Sequence of chain 1.D:
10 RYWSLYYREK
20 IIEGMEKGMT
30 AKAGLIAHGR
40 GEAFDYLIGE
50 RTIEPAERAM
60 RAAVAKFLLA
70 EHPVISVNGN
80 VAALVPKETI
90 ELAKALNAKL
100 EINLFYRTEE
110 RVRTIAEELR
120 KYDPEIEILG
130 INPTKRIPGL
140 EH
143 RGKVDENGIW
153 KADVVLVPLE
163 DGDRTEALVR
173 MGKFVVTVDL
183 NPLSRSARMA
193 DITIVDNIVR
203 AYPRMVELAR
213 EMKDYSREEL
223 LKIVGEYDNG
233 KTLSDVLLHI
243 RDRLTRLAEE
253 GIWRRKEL

Binding-site contacts:
Ligand atom N7 contacts residue LEU161 of chain 1.D at 3.5 Å.
Ligand atom C2 contacts residue LEU182 of chain 1.D at 3.4 Å (hydrophobic).
Ligand atom C2 contacts residue ILE200 of chain 1.D at 3.5 Å (hydrophobic).
Ligand atom C3' contacts residue ASP181 of chain 1.D at 3.4 Å.
Ligand atom O15 contacts residue ARG110 of chain 1.D at 2.8 Å (salt-bridge).
Ligand atom N6 contacts residue ASN199 of chain 1.D at 3.0 Å (h-bond).
Ligand atom C6 contacts residue ASN199 of chain 1.D at 3.5 Å.
Ligand atom C4 contacts residue LEU161 of chain 1.D at 3.5 Å (hydrophobic).
Ligand atom O13 contacts residue LEU161 of chain 1.D at 2.7 Å (h-bond).
Ligand atom O2' contacts residue GLY40 of chain 1.D at 3.3 Å (h-bond).
Ligand atom O3' contacts residue ASP181 of chain 1.D at 2.4 Å (salt-bridge).
Ligand atom O16 contacts residue PHE104 of chain 1.D at 2.8 Å (h-bond).
Ligand atom N3 contacts residue LEU161 of chain 1.D at 3.6 Å.
Ligand atom O15 contacts residue TYR105 of chain 1.D at 3.0 Å (h-bond).
Ligand atom N1 contacts residue ILE200 of chain 1.D at 2.9 Å (h-bond).
Ligand atom O16 contacts residue ASN77 of chain 1.D at 3.4 Å.
Ligand atom P1 contacts residue PHE104 of chain 1.D at 3.6 Å.
Ligand atom C2 contacts residue ASP198 of chain 1.D at 3.3 Å.
Ligand atom O16 contacts residue LEU103 of chain 1.D at 3.2 Å.
Ligand atom C5 contacts residue LEU161 of chain 1.D at 3.5 Å (hydrophobic).
Ligand atom O2' contacts residue ALA36 of chain 1.D at 3.6 Å (h-bond).
Ligand atom O11 contacts residue LEU161 of chain 1.D at 3.6 Å (h-bond).
Ligand atom O2' contacts residue ARG39 of chain 1.D at 3.5 Å.
Ligand atom O2P contacts residue ARG39 of chain 1.D at 2.7 Å (salt-bridge).
Ligand atom O3' contacts residue ASN183 of chain 1.D at 3.3 Å.
Ligand atom C4' contacts residue ASP181 of chain 1.D at 3.4 Å.
Ligand atom O4' contacts residue LEU161 of chain 1.D at 3.3 Å.
Ligand atom C2' contacts residue ALA36 of chain 1.D at 3.5 Å (hydrophobic).
Ligand atom O5' contacts residue GLU162 of chain 1.D at 3.4 Å (salt-bridge).
Ligand atom O2P contacts residue ALA36 of chain 1.D at 3.5 Å.
Ligand atom C14 contacts residue ASN79 of chain 1.D at 3.5 Å.
Ligand atom N1 contacts residue ASN199 of chain 1.D at 3.3 Å (h-bond).
Ligand atom O15 contacts residue PHE104 of chain 1.D at 3.3 Å (h-bond).
Ligand atom N3 contacts residue LEU182 of chain 1.D at 3.1 Å (h-bond).
Ligand atom C14 contacts residue LEU161 of chain 1.D at 3.4 Å (hydrophobic).
Ligand atom C8 contacts residue ALA36 of chain 1.D at 3.2 Å (hydrophobic).
Ligand atom O17 contacts residue GLY78 of chain 1.D at 3.0 Å (h-bond).
Ligand atom O17 contacts residue ARG110 of chain 1.D at 2.7 Å (salt-bridge).
Ligand atom C1' contacts residue ASP181 of chain 1.D at 3.5 Å.
Ligand atom O1P contacts residue ASP163 of chain 1.D at 3.3 Å.

The protein below binds the small molecule below.
Small molecule (SMILES): CC(C)(COP(=O)(O)O)[C@@H](O)C(=O)OP(=O)(O)OC[C@H]1O[C@@H](n2cnc3c(N)ncnc32)[C@H](O)[C@@H]1O